Sequence of chain 1.E:
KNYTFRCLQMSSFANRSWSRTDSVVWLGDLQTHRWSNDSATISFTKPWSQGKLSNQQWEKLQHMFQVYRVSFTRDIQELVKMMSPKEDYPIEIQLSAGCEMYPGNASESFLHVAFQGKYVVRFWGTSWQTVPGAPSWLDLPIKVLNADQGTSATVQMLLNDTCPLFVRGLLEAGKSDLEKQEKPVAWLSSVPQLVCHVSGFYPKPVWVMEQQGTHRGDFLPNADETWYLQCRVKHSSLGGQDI

Binding-site contacts:
Ligand atom C2 contacts residue ASN20 of chain 1.E at 2.4 Å.
Ligand atom O6 contacts residue ALA19 of chain 1.E at 3.9 Å.
Ligand atom C8 contacts residue ASN20 of chain 1.E at 4.5 Å.
Ligand atom C5 contacts residue TRP23 of chain 1.E at 3.7 Å (hydrophobic).
Ligand atom O7 contacts residue ASN20 of chain 1.E at 3.2 Å (h-bond).
Ligand atom N2 contacts residue ASN20 of chain 1.E at 2.9 Å (h-bond).
Ligand atom C7 contacts residue ASN20 of chain 1.E at 3.3 Å.
Ligand atom O5 contacts residue TRP23 of chain 1.E at 3.7 Å.
Ligand atom C1 contacts residue TRP23 of chain 1.E at 3.7 Å (hydrophobic).
Ligand atom C8 contacts residue SER22 of chain 1.E at 4.4 Å.
Ligand atom C4 contacts residue ASN20 of chain 1.E at 4.3 Å.
Ligand atom C1 contacts residue ASN20 of chain 1.E at 1.5 Å.
Ligand atom C3 contacts residue ASN20 of chain 1.E at 3.8 Å.
Ligand atom O5 contacts residue ALA19 of chain 1.E at 3.9 Å.
Ligand atom C6 contacts residue ALA19 of chain 1.E at 4.4 Å (hydrophobic).
Ligand atom C6 contacts residue TRP23 of chain 1.E at 3.8 Å (hydrophobic).
Ligand atom O5 contacts residue ASN20 of chain 1.E at 2.4 Å (h-bond).
Ligand atom C5 contacts residue ASN20 of chain 1.E at 3.7 Å.
Ligand atom N2 contacts residue SER22 of chain 1.E at 4.5 Å.

This small molecule binds to this protein.
Small molecule (SMILES): CC(=O)N[C@@H]1[C@@H](O)[C@H](O)[C@@H](CO)O[C@H]1O